A small-molecule ligand and the protein it binds are described below.
Small molecule (SMILES): CC(=O)N[C@@H]1[C@@H](O)[C@@H](O)[C@@H](CO)O[C@@H]1O

Sequence of chain 1.A:
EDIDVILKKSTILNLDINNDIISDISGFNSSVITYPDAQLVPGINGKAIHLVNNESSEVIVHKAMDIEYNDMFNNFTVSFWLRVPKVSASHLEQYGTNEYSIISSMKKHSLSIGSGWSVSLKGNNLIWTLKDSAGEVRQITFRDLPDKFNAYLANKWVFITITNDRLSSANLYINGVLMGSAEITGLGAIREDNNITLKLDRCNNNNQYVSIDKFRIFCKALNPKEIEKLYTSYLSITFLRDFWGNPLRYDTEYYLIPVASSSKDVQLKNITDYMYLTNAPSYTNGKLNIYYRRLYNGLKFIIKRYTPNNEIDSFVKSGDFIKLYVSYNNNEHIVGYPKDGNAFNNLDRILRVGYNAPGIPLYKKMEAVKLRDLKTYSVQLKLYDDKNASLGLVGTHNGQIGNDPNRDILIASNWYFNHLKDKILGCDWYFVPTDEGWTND

Binding-site contacts:
Ligand atom O7 contacts residue SO41 of chain 1.D at 3.5 Å (h-bond).
Ligand atom C7 contacts residue ARG380 of chain 1.A at 3.8 Å.
Ligand atom C8 contacts residue ILE429 of chain 1.A at 4.2 Å (hydrophobic).
Ligand atom C2 contacts residue ILE429 of chain 1.A at 3.8 Å (hydrophobic).
Ligand atom C2 contacts residue SO41 of chain 1.D at 4.5 Å.
Ligand atom N2 contacts residue ARG380 of chain 1.A at 4.0 Å.
Ligand atom C7 contacts residue ASP301 of chain 1.A at 3.6 Å.
Ligand atom O5 contacts residue SO41 of chain 1.D at 4.0 Å.
Ligand atom C1 contacts residue SO41 of chain 1.D at 3.3 Å.
Ligand atom N2 contacts residue TYR302 of chain 1.A at 4.3 Å.
Ligand atom O1 contacts residue SO41 of chain 1.D at 3.2 Å (h-bond).
Ligand atom C8 contacts residue ARG380 of chain 1.A at 3.4 Å.
Ligand atom C7 contacts residue ILE429 of chain 1.A at 3.8 Å (hydrophobic).
Ligand atom O7 contacts residue ILE429 of chain 1.A at 3.8 Å.
Ligand atom C1 contacts residue ARG380 of chain 1.A at 4.2 Å.
Ligand atom O7 contacts residue ARG380 of chain 1.A at 4.2 Å.
Ligand atom O7 contacts residue ASN370 of chain 1.A at 2.6 Å (h-bond).
Ligand atom O3 contacts residue TYR302 of chain 1.A at 4.0 Å.
Ligand atom O1 contacts residue ARG380 of chain 1.A at 3.1 Å (salt-bridge).
Ligand atom C7 contacts residue ASN370 of chain 1.A at 3.6 Å.
Ligand atom C8 contacts residue ASN370 of chain 1.A at 4.0 Å.
Ligand atom O3 contacts residue ILE429 of chain 1.A at 3.8 Å.
Ligand atom C2 contacts residue ASP301 of chain 1.A at 3.7 Å.
Ligand atom O4 contacts residue ILE429 of chain 1.A at 4.4 Å.
Ligand atom O3 contacts residue LYS297 of chain 1.A at 3.7 Å.
Ligand atom N2 contacts residue ILE429 of chain 1.A at 3.8 Å.
Ligand atom C8 contacts residue ASP301 of chain 1.A at 3.6 Å.
Ligand atom C3 contacts residue ILE429 of chain 1.A at 4.3 Å (hydrophobic).
Ligand atom O1 contacts residue ASP301 of chain 1.A at 4.3 Å.
Ligand atom C8 contacts residue TYR302 of chain 1.A at 4.2 Å (hydrophobic).
Ligand atom C8 contacts residue ILE378 of chain 1.A at 3.7 Å (hydrophobic).
Ligand atom O3 contacts residue ASP301 of chain 1.A at 2.6 Å (salt-bridge).
Ligand atom C7 contacts residue SO41 of chain 1.D at 4.2 Å.
Ligand atom N2 contacts residue ASP301 of chain 1.A at 2.8 Å (salt-bridge).
Ligand atom C4 contacts residue ASP301 of chain 1.A at 4.1 Å.
Ligand atom C3 contacts residue ASP301 of chain 1.A at 3.1 Å.